Binding-site contacts:
Ligand atom C5 contacts residue TYR145 of chain 18.A at 3.3 Å (hydrophobic).
Ligand atom O1A contacts residue ALA146 of chain 18.A at 3.2 Å.
Ligand atom C7 contacts residue TYR145 of chain 18.A at 3.9 Å (hydrophobic).
Ligand atom C6 contacts residue ALA146 of chain 18.A at 4.2 Å (hydrophobic).
Ligand atom C11 contacts residue ARG143 of chain 18.A at 4.0 Å.
Ligand atom O1B contacts residue ALA146 of chain 18.A at 4.3 Å.
Ligand atom O4 contacts residue PRO252 of chain 17.A at 3.6 Å.
Ligand atom C6 contacts residue TYR145 of chain 18.A at 3.4 Å (hydrophobic).
Ligand atom C11 contacts residue TYR250 of chain 17.A at 3.7 Å (hydrophobic).
Ligand atom O1A contacts residue ASN148 of chain 18.A at 4.3 Å.
Ligand atom O4 contacts residue ASN251 of chain 17.A at 4.1 Å.
Ligand atom C3 contacts residue PRO252 of chain 17.A at 3.8 Å (hydrophobic).
Ligand atom C9 contacts residue TYR145 of chain 18.A at 4.4 Å (hydrophobic).
Ligand atom C8 contacts residue ALA146 of chain 18.A at 4.5 Å (hydrophobic).
Ligand atom C4 contacts residue PRO252 of chain 17.A at 3.7 Å (hydrophobic).
Ligand atom C10 contacts residue TYR250 of chain 17.A at 3.5 Å (hydrophobic).
Ligand atom C4 contacts residue TYR145 of chain 18.A at 3.6 Å (hydrophobic).
Ligand atom O1B contacts residue SER147 of chain 18.A at 2.7 Å (h-bond).
Ligand atom O8 contacts residue ALA146 of chain 18.A at 3.3 Å.
Ligand atom C1 contacts residue ALA146 of chain 18.A at 4.0 Å (hydrophobic).
Ligand atom O4 contacts residue TYR250 of chain 17.A at 3.4 Å.
Ligand atom N5 contacts residue TYR145 of chain 18.A at 2.6 Å (h-bond).
Ligand atom C11 contacts residue TYR145 of chain 18.A at 3.7 Å (hydrophobic).
Ligand atom C1 contacts residue SER147 of chain 18.A at 3.6 Å.
Ligand atom O4 contacts residue TYR145 of chain 18.A at 4.2 Å.
Ligand atom O1B contacts residue PRO252 of chain 17.A at 3.3 Å.
Ligand atom O1A contacts residue SER147 of chain 18.A at 3.1 Å (h-bond).
Ligand atom O10 contacts residue TYR250 of chain 17.A at 2.8 Å (h-bond).
Ligand atom C1 contacts residue PRO252 of chain 17.A at 4.0 Å (hydrophobic).
Ligand atom N5 contacts residue TYR250 of chain 17.A at 4.4 Å.
Ligand atom C10 contacts residue TYR145 of chain 18.A at 3.6 Å (hydrophobic).

Sequence of chain 18.A:
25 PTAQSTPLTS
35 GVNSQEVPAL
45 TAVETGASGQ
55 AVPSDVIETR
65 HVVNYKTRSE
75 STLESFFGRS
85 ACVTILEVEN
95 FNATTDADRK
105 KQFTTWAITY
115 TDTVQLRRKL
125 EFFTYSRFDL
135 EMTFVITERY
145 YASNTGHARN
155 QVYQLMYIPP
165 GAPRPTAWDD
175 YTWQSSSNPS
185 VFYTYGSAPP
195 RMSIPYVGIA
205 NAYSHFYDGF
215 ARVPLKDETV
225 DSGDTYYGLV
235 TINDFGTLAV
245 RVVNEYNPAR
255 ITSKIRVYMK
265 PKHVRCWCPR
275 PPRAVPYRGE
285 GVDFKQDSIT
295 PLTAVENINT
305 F

Sequence of chain 17.A:
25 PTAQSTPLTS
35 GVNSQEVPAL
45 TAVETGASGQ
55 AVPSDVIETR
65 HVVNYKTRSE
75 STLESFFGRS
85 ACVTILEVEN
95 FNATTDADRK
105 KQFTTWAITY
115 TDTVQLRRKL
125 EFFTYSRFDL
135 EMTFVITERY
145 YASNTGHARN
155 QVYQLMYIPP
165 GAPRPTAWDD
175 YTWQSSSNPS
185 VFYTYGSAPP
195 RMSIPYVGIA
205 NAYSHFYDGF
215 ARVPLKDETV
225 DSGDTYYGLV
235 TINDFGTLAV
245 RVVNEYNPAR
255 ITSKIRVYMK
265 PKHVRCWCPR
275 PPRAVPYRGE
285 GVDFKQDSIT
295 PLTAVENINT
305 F

A small-molecule ligand and the protein it binds are described below.
Small molecule (SMILES): CC(=O)N[C@H]1[C@H]([C@H](O)[C@H](O)CO)O[C@@](O)(C(=O)O)C[C@@H]1O